Sequence of chain 1.R:
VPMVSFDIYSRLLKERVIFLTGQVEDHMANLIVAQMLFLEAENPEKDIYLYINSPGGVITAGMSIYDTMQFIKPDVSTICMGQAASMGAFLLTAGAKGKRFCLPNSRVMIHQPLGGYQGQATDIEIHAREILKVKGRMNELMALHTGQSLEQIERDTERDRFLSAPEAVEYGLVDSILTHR

Binding-site contacts:
Ligand atom C11 contacts residue LEU125 of chain 1.R at 3.7 Å (hydrophobic).
Ligand atom C12 contacts residue LEU125 of chain 1.R at 3.4 Å (hydrophobic).
Ligand atom O3 contacts residue MET98 of chain 1.R at 3.9 Å.
Ligand atom C14 contacts residue SER97 of chain 1.R at 3.6 Å.
Ligand atom N2 contacts residue LEU125 of chain 1.R at 4.5 Å.
Ligand atom C14 contacts residue LEU125 of chain 1.R at 3.8 Å (hydrophobic).
Ligand atom C16 contacts residue GLY68 of chain 1.R at 3.6 Å.
Ligand atom O2 contacts residue LEU125 of chain 1.R at 3.9 Å.
Ligand atom N1 contacts residue HIS122 of chain 1.R at 3.6 Å.
Ligand atom C17 contacts residue HIS122 of chain 1.R at 3.8 Å.
Ligand atom C16 contacts residue ILE70 of chain 1.R at 3.6 Å (hydrophobic).
Ligand atom O3 contacts residue GLY67 of chain 1.R at 3.4 Å.
Ligand atom C13 contacts residue SER97 of chain 1.R at 4.3 Å.
Ligand atom N1 contacts residue SER97 of chain 1.R at 2.3 Å (h-bond).
Ligand atom C17 contacts residue MET98 of chain 1.R at 3.9 Å (hydrophobic).
Ligand atom C16 contacts residue MPD1 of chain 1.GC at 4.0 Å.
Ligand atom C15 contacts residue LEU125 of chain 1.R at 3.8 Å (hydrophobic).
Ligand atom C13 contacts residue GLY68 of chain 1.R at 4.4 Å.
Ligand atom C13 contacts residue HIS122 of chain 1.R at 4.2 Å.
Ligand atom C12 contacts residue SER97 of chain 1.R at 4.1 Å.
Ligand atom O3 contacts residue GLY68 of chain 1.R at 2.7 Å (h-bond).
Ligand atom C14 contacts residue HIS122 of chain 1.R at 4.1 Å.
Ligand atom C15 contacts residue ILE70 of chain 1.R at 4.4 Å (hydrophobic).
Ligand atom C13 contacts residue LEU125 of chain 1.R at 3.2 Å (hydrophobic).
Ligand atom N1 contacts residue MPD1 of chain 1.GC at 4.3 Å.
Ligand atom C16 contacts residue SER97 of chain 1.R at 3.3 Å.
Ligand atom C12 contacts residue HIS122 of chain 1.R at 3.9 Å.
Ligand atom N2 contacts residue HIS122 of chain 1.R at 4.4 Å.
Ligand atom C16 contacts residue PRO124 of chain 1.R at 4.3 Å (hydrophobic).
Ligand atom N1 contacts residue GLY68 of chain 1.R at 3.7 Å.
Ligand atom C17 contacts residue GLY67 of chain 1.R at 4.3 Å.
Ligand atom C17 contacts residue SER97 of chain 1.R at 1.4 Å.
Ligand atom C16 contacts residue LEU125 of chain 1.R at 4.4 Å (hydrophobic).
Ligand atom C15 contacts residue SER97 of chain 1.R at 4.3 Å.
Ligand atom O3 contacts residue SER97 of chain 1.R at 2.3 Å (h-bond).
Ligand atom C15 contacts residue GLY68 of chain 1.R at 3.8 Å.
Ligand atom C17 contacts residue GLY68 of chain 1.R at 3.4 Å.
Ligand atom C14 contacts residue GLY68 of chain 1.R at 3.7 Å.

The protein below binds the small molecule below.
Small molecule (SMILES): CC[C@H](O)/C=C/C=C(C)/C=C/C(=O)NC(=O)/C=C/C1=CCN1C(=O)O